Sequence of chain 1.A:
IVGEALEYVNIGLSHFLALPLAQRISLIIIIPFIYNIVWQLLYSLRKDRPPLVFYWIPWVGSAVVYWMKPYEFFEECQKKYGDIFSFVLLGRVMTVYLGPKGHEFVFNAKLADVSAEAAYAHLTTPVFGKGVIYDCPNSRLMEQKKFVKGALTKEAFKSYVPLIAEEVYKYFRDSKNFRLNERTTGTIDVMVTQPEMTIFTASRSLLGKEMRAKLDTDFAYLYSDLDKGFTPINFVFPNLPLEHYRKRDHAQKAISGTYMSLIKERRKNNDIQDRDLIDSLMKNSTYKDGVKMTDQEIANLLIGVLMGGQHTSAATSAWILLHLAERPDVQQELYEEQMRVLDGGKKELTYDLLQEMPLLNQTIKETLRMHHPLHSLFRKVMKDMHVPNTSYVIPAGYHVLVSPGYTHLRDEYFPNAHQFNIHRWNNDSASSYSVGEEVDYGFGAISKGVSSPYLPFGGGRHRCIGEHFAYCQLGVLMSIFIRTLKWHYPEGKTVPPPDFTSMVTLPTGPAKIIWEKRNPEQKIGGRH

This protein binds this small molecule.
Small molecule (SMILES): CC[C@@H](C)n1ncn(-c2ccc(N3CCN(c4ccc(OC[C@H]5CO[C@](Cn6cncn6)(c6ccc(Cl)cc6Cl)O5)cc4)CC3)cc2)c1=O

Binding-site contacts:
Ligand atom N20 contacts residue MET509 of chain 1.A at 3.5 Å.
Ligand atom N08 contacts residue TRP73 of chain 1.A at 3.5 Å.
Ligand atom C30 contacts residue LEU383 of chain 1.A at 3.8 Å (hydrophobic).
Ligand atom CL8 contacts residue ILE139 of chain 1.A at 3.5 Å.
Ligand atom CL9 contacts residue GLY314 of chain 1.A at 3.8 Å.
Ligand atom N41 contacts residue GLY314 of chain 1.A at 3.1 Å.
Ligand atom C27 contacts residue TYR126 of chain 1.A at 3.7 Å (hydrophobic).
Ligand atom CL9 contacts residue PHE134 of chain 1.A at 3.6 Å.
Ligand atom N41 contacts residue THR318 of chain 1.A at 3.8 Å.
Ligand atom C40 contacts residue HEM1 of chain 1.B at 3.2 Å.
Ligand atom C09 contacts residue ALA69 of chain 1.A at 3.0 Å (hydrophobic).
Ligand atom C15 contacts residue TYR72 of chain 1.A at 3.4 Å (hydrophobic).
Ligand atom C11 contacts residue TRP73 of chain 1.A at 3.8 Å (hydrophobic).
Ligand atom C31 contacts residue TYR126 of chain 1.A at 3.8 Å (hydrophobic).
Ligand atom N10 contacts residue ALA69 of chain 1.A at 3.4 Å (h-bond).
Ligand atom C09 contacts residue TRP73 of chain 1.A at 3.3 Å (hydrophobic).
Ligand atom C24 contacts residue MET509 of chain 1.A at 3.4 Å (hydrophobic).
Ligand atom C40 contacts residue THR318 of chain 1.A at 3.6 Å.
Ligand atom C01 contacts residue LEU96 of chain 1.A at 3.6 Å (hydrophobic).
Ligand atom C38 contacts residue LEU380 of chain 1.A at 3.7 Å (hydrophobic).
Ligand atom C12 contacts residue PRO238 of chain 1.A at 3.7 Å (hydrophobic).
Ligand atom C38 contacts residue HEM1 of chain 1.B at 3.2 Å.
Ligand atom C23 contacts residue MET509 of chain 1.A at 3.8 Å (hydrophobic).
Ligand atom C25 contacts residue LEU380 of chain 1.A at 3.6 Å (hydrophobic).
Ligand atom C40 contacts residue GLY314 of chain 1.A at 3.4 Å.
Ligand atom C13 contacts residue PRO238 of chain 1.A at 3.3 Å (hydrophobic).
Ligand atom C30 contacts residue TYR126 of chain 1.A at 3.7 Å (hydrophobic).
Ligand atom CL9 contacts residue PHE236 of chain 1.A at 3.4 Å.
Ligand atom N39 contacts residue HEM1 of chain 1.B at 2.3 Å.
Ligand atom C19 contacts residue PHE384 of chain 1.A at 3.5 Å (hydrophobic).
Ligand atom C46 contacts residue HEM1 of chain 1.B at 3.6 Å.
Ligand atom C16 contacts residue TYR72 of chain 1.A at 3.8 Å (hydrophobic).
Ligand atom C44 contacts residue GLY310 of chain 1.A at 3.3 Å.
Ligand atom C28 contacts residue SER382 of chain 1.A at 3.3 Å.
Ligand atom CL8 contacts residue VAL311 of chain 1.A at 3.8 Å.
Ligand atom CL8 contacts residue GLY310 of chain 1.A at 3.5 Å.
Ligand atom C27 contacts residue SER382 of chain 1.A at 3.6 Å.
Ligand atom N10 contacts residue TRP73 of chain 1.A at 3.7 Å.
Ligand atom C06 contacts residue TRP73 of chain 1.A at 3.7 Å (hydrophobic).
Ligand atom C47 contacts residue HEM1 of chain 1.B at 3.8 Å.